Binding-site contacts:
Ligand atom CD2 contacts residue ARG442 of chain 2.NA at 3.5 Å.
Ligand atom CD1 contacts residue PHE496 of chain 2.NA at 3.7 Å (hydrophobic).
Ligand atom CA contacts residue ARG442 of chain 2.NA at 3.6 Å.
Ligand atom N contacts residue ASN492 of chain 2.NA at 3.3 Å (h-bond).
Ligand atom CG contacts residue GLY495 of chain 2.NA at 4.4 Å.
Ligand atom CD2 contacts residue PRO438 of chain 2.NA at 4.4 Å (hydrophobic).
Ligand atom CE1 contacts residue PHE496 of chain 2.NA at 3.6 Å (hydrophobic).
Ligand atom CG contacts residue PHE496 of chain 2.NA at 4.0 Å (hydrophobic).
Ligand atom CE1 contacts residue ILE434 of chain 2.NA at 3.9 Å (hydrophobic).
Ligand atom CZ contacts residue PHE496 of chain 2.NA at 3.9 Å (hydrophobic).
Ligand atom O contacts residue PRO438 of chain 2.NA at 4.0 Å.
Ligand atom CD1 contacts residue ASN492 of chain 2.NA at 3.9 Å.
Ligand atom CB contacts residue PHE496 of chain 2.NA at 3.9 Å (hydrophobic).
Ligand atom C contacts residue ARG442 of chain 2.NA at 4.4 Å.
Ligand atom C contacts residue ASN492 of chain 2.NA at 4.0 Å.
Ligand atom N contacts residue ARG442 of chain 2.NA at 4.2 Å.
Ligand atom CE2 contacts residue ARG442 of chain 2.NA at 3.6 Å.
Ligand atom CA contacts residue ASN492 of chain 2.NA at 3.3 Å.
Ligand atom N contacts residue SER491 of chain 2.NA at 4.1 Å.
Ligand atom CZ contacts residue PRO438 of chain 2.NA at 3.4 Å (hydrophobic).
Ligand atom CB contacts residue GLY495 of chain 2.NA at 3.9 Å.
Ligand atom CB contacts residue ASN492 of chain 2.NA at 3.8 Å.
Ligand atom CD1 contacts residue PRO438 of chain 2.NA at 4.4 Å (hydrophobic).
Ligand atom CE1 contacts residue PRO438 of chain 2.NA at 3.8 Å (hydrophobic).
Ligand atom CD1 contacts residue ILE434 of chain 2.NA at 4.1 Å (hydrophobic).
Ligand atom O contacts residue ARG442 of chain 2.NA at 4.3 Å.
Ligand atom O contacts residue ASN492 of chain 2.NA at 4.2 Å.
Ligand atom CE2 contacts residue PRO438 of chain 2.NA at 3.7 Å (hydrophobic).
Ligand atom CG contacts residue ASN492 of chain 2.NA at 4.3 Å.

A protein and the small-molecule ligand that binds it are described below.
Small molecule (SMILES): N[C@@H](Cc1ccccc1)C(=O)NCC=O

Sequence of chain 2.NA:
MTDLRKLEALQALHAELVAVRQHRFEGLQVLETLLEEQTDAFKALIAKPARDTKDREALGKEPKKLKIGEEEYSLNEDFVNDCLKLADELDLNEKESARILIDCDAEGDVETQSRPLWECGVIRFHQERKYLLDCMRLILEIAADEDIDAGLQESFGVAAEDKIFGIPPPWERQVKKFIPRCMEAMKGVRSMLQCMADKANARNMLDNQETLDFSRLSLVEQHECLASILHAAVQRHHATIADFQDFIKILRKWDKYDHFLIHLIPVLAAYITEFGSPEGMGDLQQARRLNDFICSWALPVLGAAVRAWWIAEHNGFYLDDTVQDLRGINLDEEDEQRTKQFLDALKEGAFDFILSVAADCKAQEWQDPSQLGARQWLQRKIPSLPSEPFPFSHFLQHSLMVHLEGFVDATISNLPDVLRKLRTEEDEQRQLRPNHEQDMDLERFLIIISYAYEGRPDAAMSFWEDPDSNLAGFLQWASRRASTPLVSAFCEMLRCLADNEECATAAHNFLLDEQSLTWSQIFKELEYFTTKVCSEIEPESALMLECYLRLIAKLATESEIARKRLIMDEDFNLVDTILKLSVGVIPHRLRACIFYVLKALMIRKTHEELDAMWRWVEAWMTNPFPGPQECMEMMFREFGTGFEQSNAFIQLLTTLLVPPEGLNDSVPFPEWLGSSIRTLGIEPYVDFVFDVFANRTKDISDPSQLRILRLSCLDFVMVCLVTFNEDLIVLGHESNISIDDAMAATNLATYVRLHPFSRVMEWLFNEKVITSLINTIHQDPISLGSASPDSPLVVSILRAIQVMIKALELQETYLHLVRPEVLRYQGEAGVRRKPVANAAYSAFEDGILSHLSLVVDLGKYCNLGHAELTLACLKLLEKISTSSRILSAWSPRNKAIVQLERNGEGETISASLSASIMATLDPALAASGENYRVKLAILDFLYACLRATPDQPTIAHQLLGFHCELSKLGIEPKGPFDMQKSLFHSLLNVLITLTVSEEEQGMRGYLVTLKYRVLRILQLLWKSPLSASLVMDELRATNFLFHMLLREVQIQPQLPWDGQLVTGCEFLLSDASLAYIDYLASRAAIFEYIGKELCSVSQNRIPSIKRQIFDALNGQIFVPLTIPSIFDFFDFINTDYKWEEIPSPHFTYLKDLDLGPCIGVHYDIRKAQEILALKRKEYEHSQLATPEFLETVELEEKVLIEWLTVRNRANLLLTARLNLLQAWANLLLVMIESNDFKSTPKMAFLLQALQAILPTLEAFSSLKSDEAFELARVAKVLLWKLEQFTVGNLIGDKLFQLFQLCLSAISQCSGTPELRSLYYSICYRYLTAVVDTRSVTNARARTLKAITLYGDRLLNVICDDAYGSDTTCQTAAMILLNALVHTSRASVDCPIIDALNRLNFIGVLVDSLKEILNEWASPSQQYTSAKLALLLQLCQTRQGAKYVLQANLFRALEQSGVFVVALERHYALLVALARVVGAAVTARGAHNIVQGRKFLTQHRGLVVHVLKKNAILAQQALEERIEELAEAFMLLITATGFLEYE